Binding-site contacts:
Ligand atom C5 contacts residue THR261 of chain 1.A at 3.7 Å.
Ligand atom C5 contacts residue CYS262 of chain 1.A at 4.2 Å (hydrophobic).
Ligand atom C8 contacts residue GLN256 of chain 1.A at 3.9 Å.
Ligand atom C7 contacts residue GLN256 of chain 1.A at 4.1 Å.
Ligand atom O6 contacts residue LYS269 of chain 1.A at 4.0 Å.
Ligand atom C5 contacts residue ASN259 of chain 1.A at 3.7 Å.
Ligand atom C4 contacts residue ASN259 of chain 1.A at 4.2 Å.
Ligand atom C1 contacts residue CYS271 of chain 1.A at 4.2 Å (hydrophobic).
Ligand atom C1 contacts residue THR261 of chain 1.A at 4.0 Å.
Ligand atom C1 contacts residue CYS262 of chain 1.A at 3.4 Å (hydrophobic).
Ligand atom C8 contacts residue ASN259 of chain 1.A at 4.4 Å.
Ligand atom O7 contacts residue ASN259 of chain 1.A at 4.0 Å.
Ligand atom O5 contacts residue CYS262 of chain 1.A at 2.9 Å (h-bond).
Ligand atom O5 contacts residue CYS271 of chain 1.A at 3.1 Å (h-bond).
Ligand atom C6 contacts residue CYS271 of chain 1.A at 3.5 Å (hydrophobic).
Ligand atom O7 contacts residue GLN256 of chain 1.A at 3.5 Å.
Ligand atom C7 contacts residue ASN259 of chain 1.A at 3.7 Å.
Ligand atom C5 contacts residue CYS271 of chain 1.A at 3.9 Å (hydrophobic).
Ligand atom O7 contacts residue THR255 of chain 1.A at 3.9 Å.
Ligand atom C6 contacts residue THR261 of chain 1.A at 3.7 Å.
Ligand atom O5 contacts residue ASN259 of chain 1.A at 2.3 Å (h-bond).
Ligand atom N2 contacts residue ASN259 of chain 1.A at 3.0 Å.
Ligand atom C2 contacts residue ASN259 of chain 1.A at 2.6 Å.
Ligand atom C6 contacts residue CYS262 of chain 1.A at 4.3 Å (hydrophobic).
Ligand atom C6 contacts residue LYS269 of chain 1.A at 4.5 Å.
Ligand atom O5 contacts residue THR261 of chain 1.A at 3.8 Å.
Ligand atom O6 contacts residue CYS271 of chain 1.A at 3.2 Å (h-bond).
Ligand atom C1 contacts residue ASN259 of chain 1.A at 1.5 Å.
Ligand atom C3 contacts residue ASN259 of chain 1.A at 3.9 Å.

A small-molecule ligand and the protein it binds are described below.
Small molecule (SMILES): CC(=O)N[C@@H]1[C@@H](O)[C@H](O)[C@@H](CO)O[C@H]1O

Sequence of chain 1.A:
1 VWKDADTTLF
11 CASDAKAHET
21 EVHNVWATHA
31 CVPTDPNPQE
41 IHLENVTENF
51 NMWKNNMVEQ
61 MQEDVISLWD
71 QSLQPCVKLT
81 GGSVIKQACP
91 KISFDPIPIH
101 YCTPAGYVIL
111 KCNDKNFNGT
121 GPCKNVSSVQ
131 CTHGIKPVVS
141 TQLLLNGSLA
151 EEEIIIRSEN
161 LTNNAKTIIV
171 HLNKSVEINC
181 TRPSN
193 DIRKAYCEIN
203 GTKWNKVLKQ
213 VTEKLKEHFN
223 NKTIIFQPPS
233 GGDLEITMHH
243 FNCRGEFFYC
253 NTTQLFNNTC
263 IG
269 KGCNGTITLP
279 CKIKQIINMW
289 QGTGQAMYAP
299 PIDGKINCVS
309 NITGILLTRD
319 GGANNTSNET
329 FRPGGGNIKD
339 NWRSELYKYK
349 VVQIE